Sequence of chain 1.B:
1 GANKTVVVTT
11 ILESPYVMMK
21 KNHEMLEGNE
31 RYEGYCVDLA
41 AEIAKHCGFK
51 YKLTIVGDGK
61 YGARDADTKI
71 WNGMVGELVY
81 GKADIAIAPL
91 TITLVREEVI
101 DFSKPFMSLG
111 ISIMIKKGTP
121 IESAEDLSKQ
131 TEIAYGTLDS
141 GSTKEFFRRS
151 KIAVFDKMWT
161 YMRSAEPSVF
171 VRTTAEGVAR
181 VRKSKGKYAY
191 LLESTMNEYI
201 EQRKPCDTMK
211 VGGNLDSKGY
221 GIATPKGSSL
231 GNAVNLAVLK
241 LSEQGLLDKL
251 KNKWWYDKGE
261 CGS

The small molecule below binds the protein below.
Small molecule (SMILES): N[C@@H](CCC(=O)O)C(=O)O

Binding-site contacts:
Ligand atom CG contacts residue TYR61 of chain 1.B at 4.3 Å (hydrophobic).
Ligand atom CA contacts residue THR91 of chain 1.B at 3.4 Å.
Ligand atom OE1 contacts residue SER142 of chain 1.B at 3.4 Å (h-bond).
Ligand atom C contacts residue THR91 of chain 1.B at 3.6 Å.
Ligand atom CA contacts residue PRO89 of chain 1.B at 4.1 Å (hydrophobic).
Ligand atom N contacts residue THR91 of chain 1.B at 2.9 Å (h-bond).
Ligand atom CG contacts residue LEU138 of chain 1.B at 3.8 Å (hydrophobic).
Ligand atom C contacts residue TYR61 of chain 1.B at 3.6 Å (hydrophobic).
Ligand atom OXT contacts residue THR91 of chain 1.B at 2.9 Å (h-bond).
Ligand atom CD contacts residue LEU138 of chain 1.B at 4.0 Å (hydrophobic).
Ligand atom OXT contacts residue TYR61 of chain 1.B at 3.5 Å.
Ligand atom O contacts residue ARG96 of chain 1.B at 2.8 Å (salt-bridge).
Ligand atom O contacts residue GLY141 of chain 1.B at 3.3 Å.
Ligand atom OE1 contacts residue LEU138 of chain 1.B at 4.1 Å.
Ligand atom OE2 contacts residue GLU193 of chain 1.B at 3.7 Å.
Ligand atom C contacts residue ARG96 of chain 1.B at 3.5 Å.
Ligand atom CB contacts residue TYR61 of chain 1.B at 3.6 Å (hydrophobic).
Ligand atom OE2 contacts residue THR143 of chain 1.B at 2.6 Å (h-bond).
Ligand atom OE1 contacts residue THR143 of chain 1.B at 3.2 Å (h-bond).
Ligand atom N contacts residue TYR220 of chain 1.B at 3.7 Å.
Ligand atom CA contacts residue SER142 of chain 1.B at 3.3 Å.
Ligand atom CD contacts residue THR143 of chain 1.B at 3.3 Å.
Ligand atom N contacts residue SER142 of chain 1.B at 4.1 Å.
Ligand atom N contacts residue PRO89 of chain 1.B at 2.9 Å (h-bond).
Ligand atom O contacts residue SER142 of chain 1.B at 2.9 Å (h-bond).
Ligand atom OXT contacts residue LEU90 of chain 1.B at 3.6 Å.
Ligand atom CG contacts residue GLU193 of chain 1.B at 3.5 Å.
Ligand atom C contacts residue SER142 of chain 1.B at 3.4 Å.
Ligand atom CB contacts residue LEU138 of chain 1.B at 4.1 Å (hydrophobic).
Ligand atom CD contacts residue GLU193 of chain 1.B at 3.9 Å.
Ligand atom CB contacts residue GLU193 of chain 1.B at 4.0 Å.
Ligand atom O contacts residue TYR61 of chain 1.B at 3.4 Å.
Ligand atom N contacts residue GLU193 of chain 1.B at 2.7 Å (salt-bridge).
Ligand atom OE1 contacts residue GLY141 of chain 1.B at 3.8 Å.
Ligand atom OXT contacts residue ARG96 of chain 1.B at 2.8 Å (salt-bridge).
Ligand atom OXT contacts residue SER142 of chain 1.B at 4.0 Å.
Ligand atom CA contacts residue TYR61 of chain 1.B at 4.0 Å (hydrophobic).
Ligand atom OXT contacts residue PRO89 of chain 1.B at 3.8 Å.
Ligand atom N contacts residue TYR61 of chain 1.B at 4.0 Å.
Ligand atom CA contacts residue GLU193 of chain 1.B at 3.4 Å.